Sequence of chain 1.C:
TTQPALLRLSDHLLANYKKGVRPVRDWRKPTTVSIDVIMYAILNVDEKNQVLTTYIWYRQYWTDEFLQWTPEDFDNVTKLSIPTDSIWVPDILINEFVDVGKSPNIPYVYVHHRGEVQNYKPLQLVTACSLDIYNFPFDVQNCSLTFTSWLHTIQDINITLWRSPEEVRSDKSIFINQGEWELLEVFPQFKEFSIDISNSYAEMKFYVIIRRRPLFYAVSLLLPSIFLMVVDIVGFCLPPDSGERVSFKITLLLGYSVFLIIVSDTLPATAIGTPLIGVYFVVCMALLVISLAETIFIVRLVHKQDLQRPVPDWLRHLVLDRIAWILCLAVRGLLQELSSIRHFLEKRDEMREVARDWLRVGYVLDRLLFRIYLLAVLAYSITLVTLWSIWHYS

Binding-site contacts:
Ligand atom O6 contacts residue ILE159 of chain 1.C at 3.2 Å (h-bond).
Ligand atom C6 contacts residue THR160 of chain 1.C at 4.3 Å.
Ligand atom O5 contacts residue ASN158 of chain 1.C at 3.6 Å.
Ligand atom O5 contacts residue PHE190 of chain 1.C at 3.7 Å.
Ligand atom C5 contacts residue PHE190 of chain 1.C at 4.0 Å (hydrophobic).
Ligand atom O7 contacts residue PHE190 of chain 1.C at 4.3 Å.
Ligand atom O7 contacts residue ASN158 of chain 1.C at 2.4 Å (h-bond).
Ligand atom O6 contacts residue THR160 of chain 1.C at 3.5 Å.
Ligand atom C7 contacts residue ASN158 of chain 1.C at 3.4 Å.
Ligand atom N2 contacts residue ASN158 of chain 1.C at 3.8 Å.
Ligand atom O5 contacts residue ILE159 of chain 1.C at 4.2 Å.
Ligand atom C1 contacts residue PHE190 of chain 1.C at 3.6 Å (hydrophobic).
Ligand atom C2 contacts residue ASN158 of chain 1.C at 3.4 Å.
Ligand atom C8 contacts residue PHE190 of chain 1.C at 4.4 Å (hydrophobic).
Ligand atom C1 contacts residue ASN158 of chain 1.C at 3.3 Å.

This small molecule binds to this protein.
Small molecule (SMILES): CC(=O)N[C@H]1[C@H](O[C@H]2[C@H](O)[C@@H](NC(C)=O)CO[C@@H]2CO)O[C@H](CO)[C@@H](O[C@@H]2O[C@H](CO)[C@@H](O)[C@H](O)[C@@H]2O)[C@@H]1O